This protein binds this small molecule.
Small molecule (SMILES): CC(=O)N[C@@H]1[C@@H](O)[C@H](O)[C@@H](CO)O[C@H]1O

Sequence of chain 1.B:
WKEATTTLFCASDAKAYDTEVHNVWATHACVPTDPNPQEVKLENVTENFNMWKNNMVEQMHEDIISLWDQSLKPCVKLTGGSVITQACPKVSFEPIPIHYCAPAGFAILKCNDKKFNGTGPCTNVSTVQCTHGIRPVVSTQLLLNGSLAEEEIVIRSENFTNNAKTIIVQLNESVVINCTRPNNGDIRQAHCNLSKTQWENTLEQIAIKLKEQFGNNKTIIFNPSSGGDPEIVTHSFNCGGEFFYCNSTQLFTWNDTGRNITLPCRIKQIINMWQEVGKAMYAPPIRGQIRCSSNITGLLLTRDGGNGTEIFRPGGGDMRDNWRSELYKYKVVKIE

Binding-site contacts:
Ligand atom O5 contacts residue ASN163 of chain 1.B at 3.8 Å.
Ligand atom O5 contacts residue THR162 of chain 1.B at 2.5 Å (h-bond).
Ligand atom C6 contacts residue ASN160 of chain 1.B at 3.7 Å.
Ligand atom C3 contacts residue THR162 of chain 1.B at 4.3 Å.
Ligand atom C2 contacts residue THR162 of chain 1.B at 4.4 Å.
Ligand atom C8 contacts residue ASN160 of chain 1.B at 3.3 Å.
Ligand atom C1 contacts residue THR162 of chain 1.B at 3.3 Å.
Ligand atom C3 contacts residue ASN160 of chain 1.B at 3.8 Å.
Ligand atom C4 contacts residue THR162 of chain 1.B at 4.3 Å.
Ligand atom C2 contacts residue ASN160 of chain 1.B at 2.6 Å.
Ligand atom C6 contacts residue ASN163 of chain 1.B at 4.0 Å.
Ligand atom N2 contacts residue ASN160 of chain 1.B at 3.1 Å (h-bond).
Ligand atom C1 contacts residue ASN160 of chain 1.B at 1.4 Å.
Ligand atom C5 contacts residue ASN160 of chain 1.B at 3.5 Å.
Ligand atom C4 contacts residue ASN160 of chain 1.B at 4.2 Å.
Ligand atom O5 contacts residue ASN160 of chain 1.B at 2.4 Å (h-bond).
Ligand atom C5 contacts residue THR162 of chain 1.B at 3.5 Å.
Ligand atom C7 contacts residue ASN160 of chain 1.B at 3.7 Å.